Sequence of chain 1.B:
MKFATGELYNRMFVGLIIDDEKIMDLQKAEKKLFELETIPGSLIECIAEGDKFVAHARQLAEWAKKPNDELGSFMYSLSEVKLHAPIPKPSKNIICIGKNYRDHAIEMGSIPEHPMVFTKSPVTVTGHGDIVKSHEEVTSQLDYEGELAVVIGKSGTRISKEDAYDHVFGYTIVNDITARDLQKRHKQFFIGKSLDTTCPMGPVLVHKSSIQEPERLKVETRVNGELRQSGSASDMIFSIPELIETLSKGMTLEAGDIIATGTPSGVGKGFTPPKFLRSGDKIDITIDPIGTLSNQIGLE

Binding-site contacts:
Ligand atom O03 contacts residue LYS102 of chain 1.B at 3.2 Å (salt-bridge).
Ligand atom C02 contacts residue MN1 of chain 1.E at 2.5 Å.
Ligand atom C02 contacts residue GLY101 of chain 1.B at 3.9 Å.
Ligand atom C05 contacts residue GLU151 of chain 1.B at 3.3 Å.
Ligand atom O06 contacts residue PHE124 of chain 1.B at 3.3 Å.
Ligand atom O03 contacts residue ILE100 of chain 1.B at 3.8 Å.
Ligand atom O04 contacts residue MN1 of chain 1.E at 1.8 Å.
Ligand atom O03 contacts residue THR269 of chain 1.B at 3.8 Å.
Ligand atom C03 contacts residue HIS107 of chain 1.B at 3.9 Å.
Ligand atom C02 contacts residue GLU151 of chain 1.B at 3.3 Å.
Ligand atom C05 contacts residue MN1 of chain 1.E at 2.5 Å.
Ligand atom O06 contacts residue MN1 of chain 1.E at 1.8 Å.
Ligand atom C01 contacts residue GLN189 of chain 1.B at 3.8 Å.
Ligand atom O01 contacts residue GLN189 of chain 1.B at 3.1 Å (h-bond).
Ligand atom C05 contacts residue ILE100 of chain 1.B at 3.9 Å (hydrophobic).
Ligand atom O02 contacts residue LYS102 of chain 1.B at 2.8 Å (salt-bridge).
Ligand atom O05 contacts residue ARG186 of chain 1.B at 3.0 Å (salt-bridge).
Ligand atom C03 contacts residue ARG186 of chain 1.B at 3.7 Å.
Ligand atom C02 contacts residue THR269 of chain 1.B at 3.9 Å.
Ligand atom O05 contacts residue GLU151 of chain 1.B at 3.0 Å (salt-bridge).
Ligand atom O06 contacts residue LYS199 of chain 1.B at 2.6 Å (salt-bridge).
Ligand atom O06 contacts residue GLU151 of chain 1.B at 2.8 Å (salt-bridge).
Ligand atom C03 contacts residue GLU151 of chain 1.B at 3.5 Å.
Ligand atom O04 contacts residue GLU151 of chain 1.B at 2.8 Å (salt-bridge).
Ligand atom O03 contacts residue GLY101 of chain 1.B at 3.7 Å.
Ligand atom C05 contacts residue LYS199 of chain 1.B at 3.6 Å.
Ligand atom O04 contacts residue THR269 of chain 1.B at 3.2 Å (h-bond).
Ligand atom O05 contacts residue GLN189 of chain 1.B at 3.2 Å (h-bond).
Ligand atom C04 contacts residue GLY101 of chain 1.B at 3.6 Å.
Ligand atom C05 contacts residue GLY101 of chain 1.B at 3.8 Å.
Ligand atom O04 contacts residue GLU153 of chain 1.B at 2.7 Å (salt-bridge).
Ligand atom O03 contacts residue HIS107 of chain 1.B at 3.4 Å.
Ligand atom O03 contacts residue MN1 of chain 1.E at 3.7 Å.
Ligand atom O05 contacts residue LYS199 of chain 1.B at 2.9 Å (salt-bridge).
Ligand atom C02 contacts residue ILE100 of chain 1.B at 3.5 Å (hydrophobic).
Ligand atom O04 contacts residue ILE100 of chain 1.B at 3.5 Å (h-bond).
Ligand atom O06 contacts residue ASP182 of chain 1.B at 2.9 Å (salt-bridge).
Ligand atom O04 contacts residue GLY268 of chain 1.B at 3.5 Å.
Ligand atom O01 contacts residue ARG186 of chain 1.B at 3.5 Å (salt-bridge).
Ligand atom O01 contacts residue MET111 of chain 1.B at 3.8 Å.

The protein below binds the small molecule below.
Small molecule (SMILES): O=C(O)C(=O)C[C@@H](O)C(=O)O